Binding-site contacts:
Ligand atom C8 contacts residue ASN1074 of chain 1.C at 4.0 Å.
Ligand atom C1 contacts residue ASN1074 of chain 1.C at 1.4 Å.
Ligand atom O5 contacts residue ASN1074 of chain 1.C at 2.4 Å (h-bond).
Ligand atom C3 contacts residue ASN1074 of chain 1.C at 3.9 Å.
Ligand atom C5 contacts residue ASN1074 of chain 1.C at 3.7 Å.
Ligand atom O6 contacts residue GLU1072 of chain 1.C at 4.0 Å.
Ligand atom C7 contacts residue ASN1074 of chain 1.C at 3.6 Å.
Ligand atom O7 contacts residue ASN1074 of chain 1.C at 4.5 Å.
Ligand atom C3 contacts residue ALA706 of chain 1.C at 4.3 Å (hydrophobic).
Ligand atom N2 contacts residue ASN1074 of chain 1.C at 3.0 Å (h-bond).
Ligand atom C2 contacts residue ASN1074 of chain 1.C at 2.5 Å.
Ligand atom C4 contacts residue ASN1074 of chain 1.C at 4.3 Å.
Ligand atom O6 contacts residue ASN1074 of chain 1.C at 4.1 Å.
Ligand atom O3 contacts residue ALA706 of chain 1.C at 3.4 Å.

The small molecule below binds the protein below.
Small molecule (SMILES): CC(=O)N[C@@H]1[C@@H](O)[C@H](O)[C@@H](CO)O[C@H]1O

Sequence of chain 1.C:
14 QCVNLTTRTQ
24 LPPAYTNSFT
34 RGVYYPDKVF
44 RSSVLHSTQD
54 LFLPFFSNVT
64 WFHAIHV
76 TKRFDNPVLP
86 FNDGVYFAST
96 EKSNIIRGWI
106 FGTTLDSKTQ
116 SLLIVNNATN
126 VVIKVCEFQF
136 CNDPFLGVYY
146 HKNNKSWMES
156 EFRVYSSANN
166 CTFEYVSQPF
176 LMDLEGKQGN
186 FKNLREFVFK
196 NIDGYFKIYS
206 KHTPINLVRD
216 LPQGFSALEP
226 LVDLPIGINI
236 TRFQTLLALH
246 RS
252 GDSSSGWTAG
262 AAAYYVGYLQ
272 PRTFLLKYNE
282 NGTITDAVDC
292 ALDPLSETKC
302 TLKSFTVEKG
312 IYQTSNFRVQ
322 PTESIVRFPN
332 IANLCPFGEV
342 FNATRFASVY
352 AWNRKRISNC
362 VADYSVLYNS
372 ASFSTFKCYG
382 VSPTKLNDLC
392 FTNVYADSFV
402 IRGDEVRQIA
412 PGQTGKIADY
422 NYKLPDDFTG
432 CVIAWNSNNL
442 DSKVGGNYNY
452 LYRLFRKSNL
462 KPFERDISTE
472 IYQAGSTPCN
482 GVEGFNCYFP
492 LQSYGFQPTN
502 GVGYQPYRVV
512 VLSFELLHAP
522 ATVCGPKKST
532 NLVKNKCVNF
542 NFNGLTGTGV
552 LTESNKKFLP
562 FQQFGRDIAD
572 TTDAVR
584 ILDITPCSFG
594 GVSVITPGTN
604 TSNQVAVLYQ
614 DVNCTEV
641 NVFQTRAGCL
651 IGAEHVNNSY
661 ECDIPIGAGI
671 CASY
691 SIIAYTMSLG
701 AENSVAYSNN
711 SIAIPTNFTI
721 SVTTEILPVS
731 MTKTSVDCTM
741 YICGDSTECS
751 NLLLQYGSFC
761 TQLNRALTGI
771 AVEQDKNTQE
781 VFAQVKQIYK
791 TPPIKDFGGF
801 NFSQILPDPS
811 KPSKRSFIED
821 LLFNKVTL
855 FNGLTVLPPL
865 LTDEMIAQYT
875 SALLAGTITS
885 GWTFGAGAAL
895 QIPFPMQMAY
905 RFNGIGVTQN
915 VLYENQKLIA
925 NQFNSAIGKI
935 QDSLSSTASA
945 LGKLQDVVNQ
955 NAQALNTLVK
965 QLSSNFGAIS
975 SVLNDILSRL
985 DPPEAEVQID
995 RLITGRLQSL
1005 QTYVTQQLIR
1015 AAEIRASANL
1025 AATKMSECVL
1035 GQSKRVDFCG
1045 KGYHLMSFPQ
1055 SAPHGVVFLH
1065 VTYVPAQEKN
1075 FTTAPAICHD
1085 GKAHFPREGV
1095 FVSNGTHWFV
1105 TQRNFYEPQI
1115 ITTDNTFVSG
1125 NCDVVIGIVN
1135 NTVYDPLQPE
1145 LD